The small molecule below binds the protein below.
Small molecule (SMILES): c1c[nH]nn1

Binding-site contacts:
Ligand atom C1 contacts residue ILE125 of chain 1.A at 4.0 Å (hydrophobic).
Ligand atom C1 contacts residue LYS131 of chain 1.A at 3.5 Å.
Ligand atom C2 contacts residue GLU124 of chain 1.A at 3.7 Å.
Ligand atom N4 contacts residue GLU124 of chain 1.A at 3.2 Å (salt-bridge).
Ligand atom N3 contacts residue PRO132 of chain 1.A at 3.9 Å.
Ligand atom N4 contacts residue PRO132 of chain 1.A at 3.5 Å.
Ligand atom C1 contacts residue PRO132 of chain 1.A at 3.6 Å (hydrophobic).
Ligand atom N3 contacts residue ILE125 of chain 1.A at 3.9 Å.
Ligand atom C2 contacts residue PRO132 of chain 1.A at 3.9 Å (hydrophobic).
Ligand atom N3 contacts residue GLU124 of chain 1.A at 2.6 Å (salt-bridge).
Ligand atom N3 contacts residue LYS131 of chain 1.A at 3.5 Å (salt-bridge).
Ligand atom C1 contacts residue GLY130 of chain 1.A at 4.4 Å.
Ligand atom N4 contacts residue LYS131 of chain 1.A at 4.0 Å.
Ligand atom C2 contacts residue ILE125 of chain 1.A at 3.0 Å (hydrophobic).
Ligand atom N5 contacts residue PRO132 of chain 1.A at 3.4 Å (h-bond).
Ligand atom N5 contacts residue GLU124 of chain 1.A at 4.5 Å.
Ligand atom C2 contacts residue LYS131 of chain 1.A at 3.4 Å.
Ligand atom N5 contacts residue LYS131 of chain 1.A at 3.8 Å.
Ligand atom C2 contacts residue PHE126 of chain 1.A at 4.5 Å (hydrophobic).

Sequence of chain 1.A:
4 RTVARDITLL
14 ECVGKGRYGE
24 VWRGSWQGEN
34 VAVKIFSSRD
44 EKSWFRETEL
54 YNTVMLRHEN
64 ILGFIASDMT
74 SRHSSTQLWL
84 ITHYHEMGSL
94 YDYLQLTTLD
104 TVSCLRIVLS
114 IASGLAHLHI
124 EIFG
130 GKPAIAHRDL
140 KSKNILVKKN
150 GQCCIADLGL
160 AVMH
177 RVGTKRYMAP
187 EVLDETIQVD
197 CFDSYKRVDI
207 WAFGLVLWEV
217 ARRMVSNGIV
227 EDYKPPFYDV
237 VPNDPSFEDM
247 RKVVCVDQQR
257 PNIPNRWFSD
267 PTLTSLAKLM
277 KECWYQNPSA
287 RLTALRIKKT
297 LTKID